Binding-site contacts:
Ligand atom N06 contacts residue VAL16 of chain 2.B at 4.3 Å.
Ligand atom N05 contacts residue GLU14 of chain 2.B at 3.9 Å.
Ligand atom C04 contacts residue GLU14 of chain 2.B at 2.8 Å.
Ligand atom C03 contacts residue GLU14 of chain 2.B at 3.8 Å.
Ligand atom N06 contacts residue TYR87 of chain 2.B at 3.9 Å.
Ligand atom N06 contacts residue LU81 of chain 2.S at 3.3 Å.
Ligand atom C04 contacts residue VAL16 of chain 2.B at 3.9 Å (hydrophobic).
Ligand atom N05 contacts residue TYR87 of chain 2.B at 3.4 Å (h-bond).
Ligand atom N01 contacts residue LU81 of chain 2.S at 3.0 Å (h-bond).
Ligand atom C02 contacts residue LU81 of chain 2.S at 3.2 Å.
Ligand atom N05 contacts residue LU81 of chain 2.S at 3.6 Å.
Ligand atom C03 contacts residue LU81 of chain 2.S at 4.1 Å.
Ligand atom N05 contacts residue VAL16 of chain 2.B at 3.2 Å.

Sequence of chain 2.B:
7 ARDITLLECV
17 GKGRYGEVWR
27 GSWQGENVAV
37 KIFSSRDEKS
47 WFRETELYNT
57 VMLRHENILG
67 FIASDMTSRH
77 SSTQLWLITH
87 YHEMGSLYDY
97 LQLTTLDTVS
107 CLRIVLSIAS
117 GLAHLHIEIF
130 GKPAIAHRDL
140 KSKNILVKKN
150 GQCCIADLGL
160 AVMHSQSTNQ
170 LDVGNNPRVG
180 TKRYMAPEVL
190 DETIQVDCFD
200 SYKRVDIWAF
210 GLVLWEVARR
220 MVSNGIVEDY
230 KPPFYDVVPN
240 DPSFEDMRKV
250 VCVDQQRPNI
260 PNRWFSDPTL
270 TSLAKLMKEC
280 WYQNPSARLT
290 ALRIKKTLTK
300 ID

A protein and the small-molecule ligand that binds it are described below.
Small molecule (SMILES): N[C@@H]1CCNN1